Sequence of chain 2.A:
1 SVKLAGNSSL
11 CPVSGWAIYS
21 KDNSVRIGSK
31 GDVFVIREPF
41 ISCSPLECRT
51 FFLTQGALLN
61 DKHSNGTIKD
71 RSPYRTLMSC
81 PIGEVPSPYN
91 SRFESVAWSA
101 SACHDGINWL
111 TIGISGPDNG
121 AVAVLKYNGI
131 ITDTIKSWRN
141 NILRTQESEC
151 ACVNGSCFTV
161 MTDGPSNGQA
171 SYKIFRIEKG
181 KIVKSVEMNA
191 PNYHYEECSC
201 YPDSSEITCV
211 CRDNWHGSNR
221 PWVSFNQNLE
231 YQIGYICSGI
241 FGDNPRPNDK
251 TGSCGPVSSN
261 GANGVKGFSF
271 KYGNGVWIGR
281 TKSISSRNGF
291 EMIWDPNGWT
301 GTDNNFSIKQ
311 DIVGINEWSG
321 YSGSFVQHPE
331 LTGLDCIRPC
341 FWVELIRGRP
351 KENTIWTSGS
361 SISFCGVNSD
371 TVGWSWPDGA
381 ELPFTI

Binding-site contacts:
Ligand atom N2 contacts residue SER8 of chain 2.A at 4.4 Å.
Ligand atom C7 contacts residue ASN7 of chain 2.A at 3.3 Å.
Ligand atom C7 contacts residue SER8 of chain 2.A at 4.3 Å.
Ligand atom C2 contacts residue ASN7 of chain 2.A at 2.5 Å.
Ligand atom C5 contacts residue ASN7 of chain 2.A at 3.7 Å.
Ligand atom C8 contacts residue SER8 of chain 2.A at 3.7 Å.
Ligand atom C8 contacts residue ASN7 of chain 2.A at 3.6 Å.
Ligand atom C4 contacts residue ASN7 of chain 2.A at 4.2 Å.
Ligand atom O5 contacts residue ASN7 of chain 2.A at 2.4 Å (h-bond).
Ligand atom O7 contacts residue ASN7 of chain 2.A at 3.2 Å (h-bond).
Ligand atom N2 contacts residue ASN7 of chain 2.A at 2.9 Å (h-bond).
Ligand atom C3 contacts residue ASN7 of chain 2.A at 3.8 Å.
Ligand atom C1 contacts residue ASN7 of chain 2.A at 1.5 Å.

A small-molecule ligand and the protein it binds are described below.
Small molecule (SMILES): CC(=O)N[C@@H]1[C@@H](O)[C@H](O)[C@@H](CO)O[C@H]1O